Binding-site contacts:
Ligand atom C6 contacts residue GLN270 of chain 1.A at 4.5 Å.
Ligand atom C1 contacts residue GLN270 of chain 1.A at 4.1 Å.
Ligand atom O7 contacts residue ASN234 of chain 1.A at 3.8 Å.
Ligand atom C5 contacts residue THR183 of chain 1.A at 3.6 Å.
Ligand atom C2 contacts residue ASN181 of chain 1.A at 2.3 Å.
Ligand atom C1 contacts residue ASN181 of chain 1.A at 1.4 Å.
Ligand atom C4 contacts residue GLU294 of chain 1.A at 4.2 Å.
Ligand atom C7 contacts residue ASN181 of chain 1.A at 3.5 Å.
Ligand atom C3 contacts residue THR183 of chain 1.A at 4.5 Å.
Ligand atom C3 contacts residue GLU294 of chain 1.A at 3.2 Å.
Ligand atom O7 contacts residue TYR292 of chain 1.A at 4.0 Å.
Ligand atom C4 contacts residue ASN181 of chain 1.A at 4.2 Å.
Ligand atom N2 contacts residue GLU271 of chain 1.A at 4.3 Å.
Ligand atom O6 contacts residue GLU271 of chain 1.A at 2.6 Å (salt-bridge).
Ligand atom O3 contacts residue GLU294 of chain 1.A at 3.7 Å.
Ligand atom O5 contacts residue GLN270 of chain 1.A at 3.6 Å.
Ligand atom O6 contacts residue GLN270 of chain 1.A at 3.8 Å.
Ligand atom C5 contacts residue ASN181 of chain 1.A at 3.6 Å.
Ligand atom C3 contacts residue ASN181 of chain 1.A at 3.7 Å.
Ligand atom O7 contacts residue THR183 of chain 1.A at 4.5 Å.
Ligand atom C2 contacts residue GLU294 of chain 1.A at 4.0 Å.
Ligand atom N2 contacts residue ASN181 of chain 1.A at 2.7 Å (h-bond).
Ligand atom O4 contacts residue GLU294 of chain 1.A at 4.4 Å.
Ligand atom O5 contacts residue ASN181 of chain 1.A at 2.5 Å (h-bond).
Ligand atom C2 contacts residue THR183 of chain 1.A at 4.1 Å.
Ligand atom C5 contacts residue GLU294 of chain 1.A at 4.4 Å.
Ligand atom N2 contacts residue GLU294 of chain 1.A at 4.0 Å.
Ligand atom O7 contacts residue ASN181 of chain 1.A at 4.0 Å.
Ligand atom C1 contacts residue THR183 of chain 1.A at 3.2 Å.
Ligand atom O5 contacts residue THR183 of chain 1.A at 3.8 Å.
Ligand atom C6 contacts residue GLU271 of chain 1.A at 3.3 Å.
Ligand atom N2 contacts residue THR183 of chain 1.A at 4.1 Å.

Sequence of chain 1.A:
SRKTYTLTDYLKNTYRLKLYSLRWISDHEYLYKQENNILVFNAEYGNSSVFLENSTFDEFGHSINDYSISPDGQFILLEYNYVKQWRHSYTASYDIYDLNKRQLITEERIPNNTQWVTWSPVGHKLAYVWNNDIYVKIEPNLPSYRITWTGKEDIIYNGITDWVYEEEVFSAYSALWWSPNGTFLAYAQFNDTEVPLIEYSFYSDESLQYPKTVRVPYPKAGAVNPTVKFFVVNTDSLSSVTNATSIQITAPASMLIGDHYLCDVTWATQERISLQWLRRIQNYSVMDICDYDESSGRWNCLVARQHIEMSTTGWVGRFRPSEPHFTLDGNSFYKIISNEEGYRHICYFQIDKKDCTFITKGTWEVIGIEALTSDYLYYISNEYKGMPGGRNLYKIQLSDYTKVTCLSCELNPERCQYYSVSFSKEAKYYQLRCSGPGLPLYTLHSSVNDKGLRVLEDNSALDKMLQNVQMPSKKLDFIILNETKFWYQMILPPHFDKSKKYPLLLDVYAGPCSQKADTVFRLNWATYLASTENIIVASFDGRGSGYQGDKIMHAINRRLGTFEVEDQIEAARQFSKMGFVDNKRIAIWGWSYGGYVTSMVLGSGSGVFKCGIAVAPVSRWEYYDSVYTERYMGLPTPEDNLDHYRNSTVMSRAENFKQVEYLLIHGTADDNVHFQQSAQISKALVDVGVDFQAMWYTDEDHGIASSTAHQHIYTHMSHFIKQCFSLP

This protein binds this small molecule.
Small molecule (SMILES): CC(=O)N[C@H]1[C@H](O[C@H]2[C@H](O)[C@@H](NC(C)=O)CO[C@@H]2CO)O[C@H](CO)[C@@H](O)[C@@H]1O